A protein and the small-molecule ligand that binds it are described below.
Small molecule (SMILES): CCCCCCCCOS(=O)(=O)[O-]

Sequence of chain 1.C:
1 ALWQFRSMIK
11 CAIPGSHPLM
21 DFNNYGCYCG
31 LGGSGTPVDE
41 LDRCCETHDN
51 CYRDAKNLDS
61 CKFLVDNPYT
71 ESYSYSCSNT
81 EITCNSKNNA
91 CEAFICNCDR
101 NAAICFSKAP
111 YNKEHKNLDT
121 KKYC

Binding-site contacts:
Ligand atom C2 contacts residue PHE22 of chain 1.C at 4.3 Å (hydrophobic).
Ligand atom C3 contacts residue PHE5 of chain 1.C at 3.7 Å (hydrophobic).
Ligand atom O4 contacts residue TYR28 of chain 1.C at 3.0 Å (h-bond).
Ligand atom O2 contacts residue ASP49 of chain 1.C at 4.2 Å.
Ligand atom C4 contacts residue LEU2 of chain 1.C at 4.2 Å (hydrophobic).
Ligand atom O1 contacts residue GLY30 of chain 1.C at 3.8 Å.
Ligand atom C1 contacts residue GLY30 of chain 1.C at 4.3 Å.
Ligand atom C6 contacts residue ARG6 of chain 1.C at 4.2 Å.
Ligand atom C7 contacts residue LEU2 of chain 1.C at 3.7 Å (hydrophobic).
Ligand atom O3 contacts residue HIS48 of chain 1.C at 2.8 Å (h-bond).
Ligand atom O2 contacts residue LEU31 of chain 1.C at 4.1 Å.
Ligand atom O4 contacts residue GLY30 of chain 1.C at 2.6 Å (h-bond).
Ligand atom C8 contacts residue LEU2 of chain 1.C at 4.0 Å (hydrophobic).
Ligand atom O4 contacts residue ASP49 of chain 1.C at 3.7 Å.
Ligand atom S contacts residue GLY30 of chain 1.C at 3.6 Å.
Ligand atom C5 contacts residue LEU19 of chain 1.C at 4.2 Å (hydrophobic).
Ligand atom C8 contacts residue LEU19 of chain 1.C at 4.1 Å (hydrophobic).
Ligand atom O4 contacts residue CYS29 of chain 1.C at 3.3 Å.
Ligand atom C5 contacts residue PRO18 of chain 1.C at 4.0 Å (hydrophobic).
Ligand atom C6 contacts residue LEU19 of chain 1.C at 3.4 Å (hydrophobic).
Ligand atom O2 contacts residue GLY30 of chain 1.C at 3.1 Å (h-bond).
Ligand atom C8 contacts residue ARG6 of chain 1.C at 3.3 Å.
Ligand atom O4 contacts residue CA1 of chain 1.L at 3.1 Å.
Ligand atom S contacts residue TYR69 of chain 1.C at 4.0 Å.
Ligand atom O2 contacts residue CA1 of chain 1.L at 3.6 Å.
Ligand atom S contacts residue HIS48 of chain 1.C at 4.3 Å.
Ligand atom O2 contacts residue TYR69 of chain 1.C at 2.5 Å (h-bond).
Ligand atom O4 contacts residue CYS45 of chain 1.C at 4.3 Å.
Ligand atom S contacts residue ASP49 of chain 1.C at 4.2 Å.
Ligand atom C5 contacts residue PHE5 of chain 1.C at 4.3 Å (hydrophobic).
Ligand atom C4 contacts residue PHE5 of chain 1.C at 4.3 Å (hydrophobic).
Ligand atom C7 contacts residue ARG6 of chain 1.C at 3.6 Å.
Ligand atom C5 contacts residue ILE9 of chain 1.C at 4.2 Å (hydrophobic).
Ligand atom O3 contacts residue PHE5 of chain 1.C at 4.2 Å.
Ligand atom O3 contacts residue ASP49 of chain 1.C at 4.0 Å.
Ligand atom C1 contacts residue PHE5 of chain 1.C at 3.9 Å (hydrophobic).
Ligand atom S contacts residue CA1 of chain 1.L at 4.0 Å.
Ligand atom C2 contacts residue PHE5 of chain 1.C at 4.1 Å (hydrophobic).
Ligand atom C6 contacts residue PRO18 of chain 1.C at 3.6 Å (hydrophobic).
Ligand atom C2 contacts residue ASN23 of chain 1.C at 4.4 Å.